Sequence of chain 1.B:
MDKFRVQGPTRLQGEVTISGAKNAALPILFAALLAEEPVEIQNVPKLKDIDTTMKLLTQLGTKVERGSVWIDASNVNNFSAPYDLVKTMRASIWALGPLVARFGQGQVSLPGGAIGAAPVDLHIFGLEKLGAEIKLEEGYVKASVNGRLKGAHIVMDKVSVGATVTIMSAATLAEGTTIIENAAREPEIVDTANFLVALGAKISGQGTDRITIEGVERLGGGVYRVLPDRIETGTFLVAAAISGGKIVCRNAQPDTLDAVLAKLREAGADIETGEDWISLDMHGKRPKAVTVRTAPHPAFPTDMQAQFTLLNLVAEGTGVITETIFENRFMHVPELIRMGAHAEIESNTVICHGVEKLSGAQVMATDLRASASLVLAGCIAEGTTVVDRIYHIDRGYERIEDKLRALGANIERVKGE

Binding-site contacts:
Ligand atom O4' contacts residue PHE328 of chain 1.B at 3.3 Å.
Ligand atom O3' contacts residue ASP305 of chain 1.B at 2.7 Å (salt-bridge).
Ligand atom O4 contacts residue ASP123 of chain 1.B at 3.1 Å (salt-bridge).
Ligand atom N3 contacts residue ASP123 of chain 1.B at 2.7 Å (salt-bridge).
Ligand atom C5 contacts residue SER162 of chain 1.B at 3.4 Å.
Ligand atom O4' contacts residue ASP305 of chain 1.B at 2.7 Å (salt-bridge).
Ligand atom O2' contacts residue PRO121 of chain 1.B at 3.5 Å.
Ligand atom O7' contacts residue TRP95 of chain 1.B at 3.4 Å.
Ligand atom O7' contacts residue ASN23 of chain 1.B at 3.2 Å.
Ligand atom C5B contacts residue ILE327 of chain 1.B at 3.5 Å (hydrophobic).
Ligand atom O1B contacts residue GLY164 of chain 1.B at 2.9 Å (h-bond).
Ligand atom O1A contacts residue SER162 of chain 1.B at 3.5 Å.
Ligand atom O4 contacts residue PRO121 of chain 1.B at 3.4 Å (h-bond).
Ligand atom N3 contacts residue PRO121 of chain 1.B at 3.5 Å (h-bond).
Ligand atom O4 contacts residue HIS125 of chain 1.B at 3.5 Å.
Ligand atom C4 contacts residue PRO121 of chain 1.B at 3.2 Å (hydrophobic).
Ligand atom O2 contacts residue PRO121 of chain 1.B at 3.3 Å.
Ligand atom O4' contacts residue ARG331 of chain 1.B at 3.6 Å (salt-bridge).
Ligand atom O2 contacts residue ASP123 of chain 1.B at 3.5 Å (salt-bridge).
Ligand atom C3' contacts residue ASP305 of chain 1.B at 3.5 Å.
Ligand atom O2A contacts residue GLY164 of chain 1.B at 3.5 Å (h-bond).
Ligand atom C8' contacts residue ASN23 of chain 1.B at 3.3 Å.
Ligand atom O1B contacts residue EDO1 of chain 1.L at 3.2 Å (h-bond).
Ligand atom O2A contacts residue SER162 of chain 1.B at 2.6 Å (h-bond).
Ligand atom O2B contacts residue EDO1 of chain 1.L at 3.2 Å.
Ligand atom O3B contacts residue ILE327 of chain 1.B at 2.8 Å (h-bond).
Ligand atom C7' contacts residue ASN23 of chain 1.B at 3.3 Å.
Ligand atom C4 contacts residue ASP123 of chain 1.B at 3.5 Å.
Ligand atom C8' contacts residue EDO1 of chain 1.L at 3.3 Å.
Ligand atom O4' contacts residue THR304 of chain 1.B at 3.3 Å.
Ligand atom O4 contacts residue VAL122 of chain 1.B at 3.1 Å.
Ligand atom C3B contacts residue ILE327 of chain 1.B at 3.4 Å (hydrophobic).
Ligand atom C2 contacts residue PRO121 of chain 1.B at 3.5 Å (hydrophobic).
Ligand atom O2' contacts residue ALA119 of chain 1.B at 3.3 Å (h-bond).
Ligand atom O3' contacts residue ASN23 of chain 1.B at 3.2 Å (h-bond).
Ligand atom C5 contacts residue PRO121 of chain 1.B at 3.5 Å (hydrophobic).
Ligand atom C4' contacts residue ASP305 of chain 1.B at 3.3 Å.
Ligand atom O1A contacts residue VAL163 of chain 1.B at 2.8 Å (h-bond).
Ligand atom O1' contacts residue EDO1 of chain 1.L at 3.5 Å.
Ligand atom O4 contacts residue LEU124 of chain 1.B at 2.7 Å (h-bond).

This protein binds this small molecule.
Small molecule (SMILES): CC(=O)N[C@H]1[C@@H](O[P](=O)(O)O[P](=O)(O)OC[C@H]2O[C@@H](n3ccc(=O)[nH]c3=O)[C@H](O)[C@@H]2O)O[C@H](CO)[C@@H](O)[C@@H]1O